Binding-site contacts:
Ligand atom C5 contacts residue GLN926 of chain 1.A at 4.5 Å.
Ligand atom N2 contacts residue ASN717 of chain 1.A at 3.0 Å (h-bond).
Ligand atom O5 contacts residue ASN717 of chain 1.A at 2.4 Å (h-bond).
Ligand atom C7 contacts residue ASN717 of chain 1.A at 3.3 Å.
Ligand atom C1 contacts residue ASN717 of chain 1.A at 1.4 Å.
Ligand atom C7 contacts residue LEU922 of chain 1.A at 4.0 Å (hydrophobic).
Ligand atom C5 contacts residue ASN717 of chain 1.A at 3.7 Å.
Ligand atom C1 contacts residue GLN1071 of chain 1.A at 4.5 Å.
Ligand atom C8 contacts residue THR716 of chain 1.A at 4.3 Å.
Ligand atom C3 contacts residue ASN717 of chain 1.A at 3.8 Å.
Ligand atom C2 contacts residue ASN717 of chain 1.A at 2.5 Å.
Ligand atom C8 contacts residue ASN717 of chain 1.A at 4.5 Å.
Ligand atom O7 contacts residue LEU922 of chain 1.A at 3.9 Å.
Ligand atom O7 contacts residue ASN717 of chain 1.A at 3.1 Å (h-bond).
Ligand atom O6 contacts residue LEU922 of chain 1.A at 4.2 Å.
Ligand atom C5 contacts residue LEU922 of chain 1.A at 4.0 Å (hydrophobic).
Ligand atom O6 contacts residue GLN926 of chain 1.A at 3.4 Å (h-bond).
Ligand atom O4 contacts residue LEU922 of chain 1.A at 4.3 Å.
Ligand atom O7 contacts residue GLN1071 of chain 1.A at 4.0 Å.
Ligand atom C4 contacts residue ASN717 of chain 1.A at 4.2 Å.
Ligand atom C8 contacts residue LEU922 of chain 1.A at 3.9 Å (hydrophobic).

Sequence of chain 1.A:
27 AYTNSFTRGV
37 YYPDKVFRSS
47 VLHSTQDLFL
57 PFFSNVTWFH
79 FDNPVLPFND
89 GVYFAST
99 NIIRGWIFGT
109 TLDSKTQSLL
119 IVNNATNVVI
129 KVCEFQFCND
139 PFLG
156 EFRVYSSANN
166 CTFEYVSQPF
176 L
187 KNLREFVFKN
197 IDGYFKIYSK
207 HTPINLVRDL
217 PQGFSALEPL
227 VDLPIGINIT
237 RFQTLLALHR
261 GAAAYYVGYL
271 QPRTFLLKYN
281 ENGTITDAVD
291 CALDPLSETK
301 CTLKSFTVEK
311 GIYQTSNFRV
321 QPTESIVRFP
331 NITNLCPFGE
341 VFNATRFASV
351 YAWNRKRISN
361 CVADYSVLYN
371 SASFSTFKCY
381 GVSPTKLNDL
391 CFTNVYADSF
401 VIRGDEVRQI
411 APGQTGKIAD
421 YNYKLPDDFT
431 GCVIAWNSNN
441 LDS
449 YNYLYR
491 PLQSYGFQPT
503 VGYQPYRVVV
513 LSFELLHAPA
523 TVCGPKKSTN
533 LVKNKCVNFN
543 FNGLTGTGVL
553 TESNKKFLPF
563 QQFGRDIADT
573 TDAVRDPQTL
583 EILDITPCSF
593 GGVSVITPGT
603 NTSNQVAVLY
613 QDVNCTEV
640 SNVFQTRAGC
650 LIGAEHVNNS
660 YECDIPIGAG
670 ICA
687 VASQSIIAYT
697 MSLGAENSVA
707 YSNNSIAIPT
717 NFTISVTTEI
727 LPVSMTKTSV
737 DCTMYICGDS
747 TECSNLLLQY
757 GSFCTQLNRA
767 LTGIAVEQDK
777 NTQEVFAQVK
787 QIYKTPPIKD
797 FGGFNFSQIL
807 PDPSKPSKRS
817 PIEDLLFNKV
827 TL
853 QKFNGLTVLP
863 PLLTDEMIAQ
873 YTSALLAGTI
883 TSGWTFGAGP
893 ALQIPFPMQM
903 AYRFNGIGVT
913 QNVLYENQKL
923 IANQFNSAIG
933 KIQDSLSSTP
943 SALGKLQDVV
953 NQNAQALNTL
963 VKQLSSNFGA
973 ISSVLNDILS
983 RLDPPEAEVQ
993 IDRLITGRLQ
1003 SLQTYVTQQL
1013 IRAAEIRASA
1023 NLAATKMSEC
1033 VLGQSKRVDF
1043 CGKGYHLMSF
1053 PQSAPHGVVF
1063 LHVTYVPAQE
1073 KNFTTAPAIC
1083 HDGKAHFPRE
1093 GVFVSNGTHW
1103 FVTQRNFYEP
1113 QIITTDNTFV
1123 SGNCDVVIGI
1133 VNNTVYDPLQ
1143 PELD

The protein below binds the small molecule below.
Small molecule (SMILES): CC(=O)N[C@H]1[C@H](O[C@H]2[C@H](O)[C@@H](NC(C)=O)CO[C@@H]2CO)O[C@H](CO)[C@@H](O)[C@@H]1O